Binding-site contacts:
Ligand atom N2 contacts residue ASN55 of chain 1.A at 2.9 Å (h-bond).
Ligand atom C4 contacts residue ASN55 of chain 1.A at 4.1 Å.
Ligand atom O5 contacts residue ASN55 of chain 1.A at 2.3 Å (h-bond).
Ligand atom C3 contacts residue ASN55 of chain 1.A at 3.7 Å.
Ligand atom C5 contacts residue ASN55 of chain 1.A at 3.6 Å.
Ligand atom C7 contacts residue ASN55 of chain 1.A at 3.2 Å.
Ligand atom C2 contacts residue ASN55 of chain 1.A at 2.4 Å.
Ligand atom O7 contacts residue ASN55 of chain 1.A at 3.1 Å (h-bond).
Ligand atom C8 contacts residue ASN55 of chain 1.A at 4.0 Å.
Ligand atom C1 contacts residue ASN55 of chain 1.A at 1.4 Å.

This protein binds this small molecule.
Small molecule (SMILES): CC(=O)N[C@H]1[C@H](O[C@H]2[C@H](O)[C@@H](NC(C)=O)CO[C@@H]2CO)O[C@H](CO)[C@@H](O)[C@@H]1O

Sequence of chain 1.A:
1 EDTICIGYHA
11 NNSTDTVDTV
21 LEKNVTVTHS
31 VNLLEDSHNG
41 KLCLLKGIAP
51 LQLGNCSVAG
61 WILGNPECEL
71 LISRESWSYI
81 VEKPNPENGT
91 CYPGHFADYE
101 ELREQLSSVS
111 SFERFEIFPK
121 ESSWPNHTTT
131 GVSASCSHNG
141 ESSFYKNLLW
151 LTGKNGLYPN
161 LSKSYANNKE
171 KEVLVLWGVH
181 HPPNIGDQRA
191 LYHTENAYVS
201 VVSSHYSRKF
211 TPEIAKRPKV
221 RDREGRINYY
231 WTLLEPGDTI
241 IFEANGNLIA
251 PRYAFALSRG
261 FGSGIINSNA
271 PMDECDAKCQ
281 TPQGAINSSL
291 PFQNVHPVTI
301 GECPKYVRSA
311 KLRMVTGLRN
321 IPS